The protein below binds the small molecule below.
Small molecule (SMILES): Cc1c(O)cccc1C(=O)N[C@@H](CSc1ccccc1)[C@H](O)CN1C[C@H]2CCCC[C@H]2C[C@H]1C(=O)NC(C)(C)C

Sequence of chain 1.A:
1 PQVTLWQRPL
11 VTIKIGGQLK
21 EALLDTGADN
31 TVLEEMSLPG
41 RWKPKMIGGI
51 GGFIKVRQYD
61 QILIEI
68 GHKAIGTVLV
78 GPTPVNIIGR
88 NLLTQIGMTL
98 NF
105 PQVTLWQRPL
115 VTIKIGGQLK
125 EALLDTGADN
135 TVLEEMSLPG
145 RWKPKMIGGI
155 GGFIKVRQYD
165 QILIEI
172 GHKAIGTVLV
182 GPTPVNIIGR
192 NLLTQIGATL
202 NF

Binding-site contacts:
Ligand atom C79 contacts residue 1UN1 of chain 1.C at 0.7 Å.
Ligand atom C8 contacts residue 1UN1 of chain 1.C at 1.3 Å.
Ligand atom O21 contacts residue ASP129 of chain 1.A at 2.6 Å (salt-bridge).
Ligand atom C23 contacts residue 1UN1 of chain 1.C at 1.3 Å.
Ligand atom C13 contacts residue 1UN1 of chain 1.C at 0.8 Å.
Ligand atom C39 contacts residue 1UN1 of chain 1.C at 0.7 Å.
Ligand atom C82 contacts residue 1UN1 of chain 1.C at 1.2 Å.
Ligand atom O21 contacts residue ASP25 of chain 1.A at 2.7 Å (salt-bridge).
Ligand atom C2 contacts residue 1UN1 of chain 1.C at 1.1 Å.
Ligand atom S74 contacts residue 1UN1 of chain 1.C at 0.8 Å.
Ligand atom O21 contacts residue 1UN1 of chain 1.C at 1.3 Å (h-bond).
Ligand atom N12 contacts residue 1UN1 of chain 1.C at 0.6 Å.
Ligand atom C24 contacts residue 1UN1 of chain 1.C at 0.4 Å.
Ligand atom C34 contacts residue 1UN1 of chain 1.C at 0.7 Å.
Ligand atom N22 contacts residue 1UN1 of chain 1.C at 0.8 Å (h-bond).
Ligand atom C19 contacts residue 1UN1 of chain 1.C at 0.6 Å.
Ligand atom C20 contacts residue 1UN1 of chain 1.C at 1.2 Å.
Ligand atom C78 contacts residue 1UN1 of chain 1.C at 0.9 Å.
Ligand atom C9 contacts residue 1UN1 of chain 1.C at 1.6 Å.
Ligand atom O38 contacts residue 1UN1 of chain 1.C at 1.1 Å.
Ligand atom C16 contacts residue 1UN1 of chain 1.C at 0.9 Å.
Ligand atom C18 contacts residue 1UN1 of chain 1.C at 1.4 Å.
Ligand atom C4 contacts residue 1UN1 of chain 1.C at 0.8 Å.
Ligand atom O17 contacts residue 1UN1 of chain 1.C at 0.4 Å (h-bond).
Ligand atom C1 contacts residue 1UN1 of chain 1.C at 0.8 Å.
Ligand atom C33 contacts residue 1UN1 of chain 1.C at 1.5 Å.
Ligand atom C6 contacts residue 1UN1 of chain 1.C at 1.0 Å.
Ligand atom O25 contacts residue 1UN1 of chain 1.C at 0.1 Å (h-bond).
Ligand atom C5 contacts residue 1UN1 of chain 1.C at 1.3 Å.
Ligand atom C80 contacts residue 1UN1 of chain 1.C at 1.7 Å.
Ligand atom C3 contacts residue 1UN1 of chain 1.C at 0.6 Å.
Ligand atom C77 contacts residue 1UN1 of chain 1.C at 0.8 Å.
Ligand atom C15 contacts residue 1UN1 of chain 1.C at 2.1 Å.
Ligand atom C81 contacts residue 1UN1 of chain 1.C at 1.7 Å.
Ligand atom C11 contacts residue 1UN1 of chain 1.C at 0.6 Å.
Ligand atom C30 contacts residue 1UN1 of chain 1.C at 2.0 Å.
Ligand atom N7 contacts residue 1UN1 of chain 1.C at 0.8 Å (h-bond).
Ligand atom C14 contacts residue 1UN1 of chain 1.C at 0.9 Å.
Ligand atom C10 contacts residue 1UN1 of chain 1.C at 1.5 Å.
Ligand atom C29 contacts residue 1UN1 of chain 1.C at 0.9 Å.